Binding-site contacts:
Ligand atom O7 contacts residue ASN587 of chain 1.B at 3.5 Å (h-bond).
Ligand atom O5 contacts residue ASN587 of chain 1.B at 2.6 Å (h-bond).
Ligand atom C7 contacts residue ASN587 of chain 1.B at 3.5 Å.
Ligand atom N2 contacts residue ASN587 of chain 1.B at 3.1 Å (h-bond).
Ligand atom C2 contacts residue ASN587 of chain 1.B at 2.8 Å.
Ligand atom C1 contacts residue ASN587 of chain 1.B at 1.7 Å.
Ligand atom O5 contacts residue SER586 of chain 1.B at 4.5 Å.
Ligand atom C3 contacts residue ASN587 of chain 1.B at 4.1 Å.
Ligand atom C5 contacts residue ASN587 of chain 1.B at 4.0 Å.

A small-molecule ligand and the protein it binds are described below.
Small molecule (SMILES): CC(=O)N[C@@H]1[C@@H](O)[C@H](O)[C@@H](CO)O[C@H]1O

Sequence of chain 1.B:
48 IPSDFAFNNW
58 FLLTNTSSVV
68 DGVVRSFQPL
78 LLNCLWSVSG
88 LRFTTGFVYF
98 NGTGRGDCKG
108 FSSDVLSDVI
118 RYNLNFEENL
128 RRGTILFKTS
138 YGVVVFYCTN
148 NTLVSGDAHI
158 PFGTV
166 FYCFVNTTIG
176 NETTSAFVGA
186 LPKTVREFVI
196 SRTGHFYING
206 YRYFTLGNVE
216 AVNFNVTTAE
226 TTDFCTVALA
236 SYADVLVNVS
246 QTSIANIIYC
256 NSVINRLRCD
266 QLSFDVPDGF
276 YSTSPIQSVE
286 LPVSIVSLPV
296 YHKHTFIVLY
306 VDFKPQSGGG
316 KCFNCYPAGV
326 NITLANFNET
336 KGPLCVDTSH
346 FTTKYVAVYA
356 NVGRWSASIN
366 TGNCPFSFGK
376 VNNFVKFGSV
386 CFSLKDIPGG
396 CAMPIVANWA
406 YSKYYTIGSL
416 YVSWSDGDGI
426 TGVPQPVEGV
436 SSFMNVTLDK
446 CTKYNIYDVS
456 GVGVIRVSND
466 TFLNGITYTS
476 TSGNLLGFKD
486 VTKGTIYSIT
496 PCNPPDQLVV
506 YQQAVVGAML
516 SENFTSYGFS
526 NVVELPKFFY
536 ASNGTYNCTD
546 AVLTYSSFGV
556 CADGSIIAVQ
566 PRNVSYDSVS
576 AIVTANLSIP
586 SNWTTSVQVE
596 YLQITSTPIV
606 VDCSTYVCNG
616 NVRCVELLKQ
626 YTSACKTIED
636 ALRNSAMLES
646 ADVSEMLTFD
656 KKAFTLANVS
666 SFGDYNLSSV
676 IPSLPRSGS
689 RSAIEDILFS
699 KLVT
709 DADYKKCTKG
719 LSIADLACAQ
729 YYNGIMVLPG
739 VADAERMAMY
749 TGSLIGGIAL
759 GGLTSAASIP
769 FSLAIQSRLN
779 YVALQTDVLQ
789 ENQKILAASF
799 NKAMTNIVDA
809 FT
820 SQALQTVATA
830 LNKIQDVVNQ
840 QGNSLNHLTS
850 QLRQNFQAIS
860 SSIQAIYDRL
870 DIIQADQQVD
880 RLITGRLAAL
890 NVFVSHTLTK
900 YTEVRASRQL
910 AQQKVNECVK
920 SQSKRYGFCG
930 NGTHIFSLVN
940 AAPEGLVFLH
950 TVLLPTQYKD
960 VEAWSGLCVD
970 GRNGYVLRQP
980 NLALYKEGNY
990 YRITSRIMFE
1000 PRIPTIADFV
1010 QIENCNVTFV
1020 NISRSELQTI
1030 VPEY